The protein below binds the small molecule below.
Small molecule (SMILES): CC(C)CCC[C@@H](C)[C@H]1CC[C@H]2[C@@H]3CC=C4C[C@@H](O)CC[C@]4(C)[C@H]3CC[C@]12C

Sequence of chain 1.A:
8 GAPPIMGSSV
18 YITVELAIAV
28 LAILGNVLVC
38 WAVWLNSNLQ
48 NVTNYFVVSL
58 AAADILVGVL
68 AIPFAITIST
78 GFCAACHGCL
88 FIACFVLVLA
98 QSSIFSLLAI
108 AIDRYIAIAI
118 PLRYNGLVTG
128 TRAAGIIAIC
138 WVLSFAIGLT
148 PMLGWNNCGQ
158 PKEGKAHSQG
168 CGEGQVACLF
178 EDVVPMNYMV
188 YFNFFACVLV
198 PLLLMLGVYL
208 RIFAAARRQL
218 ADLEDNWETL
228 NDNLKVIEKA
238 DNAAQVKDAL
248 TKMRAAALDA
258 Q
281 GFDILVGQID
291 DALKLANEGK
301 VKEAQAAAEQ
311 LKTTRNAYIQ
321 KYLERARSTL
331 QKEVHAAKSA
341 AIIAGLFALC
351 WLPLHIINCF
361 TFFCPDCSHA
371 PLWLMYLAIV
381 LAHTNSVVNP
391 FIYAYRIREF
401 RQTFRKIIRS

Binding-site contacts:
Ligand atom C19 contacts residue PHE363 of chain 1.A at 4.0 Å (hydrophobic).
Ligand atom C2 contacts residue CYS364 of chain 1.A at 4.5 Å (hydrophobic).
Ligand atom C23 contacts residue PHE191 of chain 1.A at 4.0 Å (hydrophobic).
Ligand atom C26 contacts residue LEU196 of chain 1.A at 4.3 Å (hydrophobic).
Ligand atom C2 contacts residue PHE363 of chain 1.A at 3.4 Å (hydrophobic).
Ligand atom C23 contacts residue LEU352 of chain 1.A at 4.4 Å (hydrophobic).
Ligand atom C4 contacts residue PHE360 of chain 1.A at 3.6 Å (hydrophobic).
Ligand atom C18 contacts residue CYS359 of chain 1.A at 3.5 Å (hydrophobic).
Ligand atom C11 contacts residue CYS359 of chain 1.A at 4.1 Å (hydrophobic).
Ligand atom C18 contacts residue ILE356 of chain 1.A at 4.1 Å (hydrophobic).
Ligand atom C21 contacts residue LEU196 of chain 1.A at 4.5 Å (hydrophobic).
Ligand atom C26 contacts residue LEU200 of chain 1.A at 4.4 Å (hydrophobic).
Ligand atom C22 contacts residue ILE356 of chain 1.A at 4.2 Å (hydrophobic).
Ligand atom C24 contacts residue LEU196 of chain 1.A at 4.4 Å (hydrophobic).
Ligand atom O1 contacts residue CYS364 of chain 1.A at 3.4 Å.
Ligand atom C10 contacts residue PHE363 of chain 1.A at 4.5 Å (hydrophobic).
Ligand atom C19 contacts residue PHE360 of chain 1.A at 3.6 Å (hydrophobic).
Ligand atom C23 contacts residue LEU196 of chain 1.A at 4.1 Å (hydrophobic).
Ligand atom C25 contacts residue LEU196 of chain 1.A at 3.8 Å (hydrophobic).
Ligand atom C22 contacts residue PHE191 of chain 1.A at 4.2 Å (hydrophobic).
Ligand atom C3 contacts residue CYS364 of chain 1.A at 4.4 Å (hydrophobic).
Ligand atom C20 contacts residue PHE191 of chain 1.A at 4.5 Å (hydrophobic).
Ligand atom C5 contacts residue PHE360 of chain 1.A at 3.6 Å (hydrophobic).
Ligand atom C11 contacts residue PHE363 of chain 1.A at 3.8 Å (hydrophobic).
Ligand atom C7 contacts residue PHE360 of chain 1.A at 3.5 Å (hydrophobic).
Ligand atom C19 contacts residue CYS359 of chain 1.A at 3.4 Å (hydrophobic).
Ligand atom C6 contacts residue PHE360 of chain 1.A at 3.0 Å (hydrophobic).
Ligand atom C8 contacts residue PHE360 of chain 1.A at 3.9 Å (hydrophobic).
Ligand atom C1 contacts residue PHE363 of chain 1.A at 3.6 Å (hydrophobic).